The small molecule below binds the protein below.
Small molecule (SMILES): OCC1=C[C@H](O)[C@H](F)[C@@H](O)[C@H]1O

Sequence of chain 1.A:
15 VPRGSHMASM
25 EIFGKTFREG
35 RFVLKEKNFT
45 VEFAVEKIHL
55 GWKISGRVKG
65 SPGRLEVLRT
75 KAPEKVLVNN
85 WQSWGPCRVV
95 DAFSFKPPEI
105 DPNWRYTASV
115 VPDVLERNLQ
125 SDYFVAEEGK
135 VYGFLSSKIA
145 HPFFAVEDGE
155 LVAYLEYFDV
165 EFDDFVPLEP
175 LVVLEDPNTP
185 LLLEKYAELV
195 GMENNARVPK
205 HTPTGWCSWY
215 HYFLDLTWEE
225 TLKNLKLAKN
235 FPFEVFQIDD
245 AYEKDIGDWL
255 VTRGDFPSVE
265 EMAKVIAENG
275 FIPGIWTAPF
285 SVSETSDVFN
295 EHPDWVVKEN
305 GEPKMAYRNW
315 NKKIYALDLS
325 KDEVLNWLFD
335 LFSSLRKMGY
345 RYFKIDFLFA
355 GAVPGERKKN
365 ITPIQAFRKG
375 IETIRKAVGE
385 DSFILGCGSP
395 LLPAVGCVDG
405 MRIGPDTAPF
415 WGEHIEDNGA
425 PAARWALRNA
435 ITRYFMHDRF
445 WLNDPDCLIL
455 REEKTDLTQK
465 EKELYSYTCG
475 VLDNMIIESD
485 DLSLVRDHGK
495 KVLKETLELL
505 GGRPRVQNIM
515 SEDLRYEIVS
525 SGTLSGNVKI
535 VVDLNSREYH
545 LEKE

Binding-site contacts:
Ligand atom OAF contacts residue ASP350 of chain 1.A at 3.4 Å (salt-bridge).
Ligand atom CAE contacts residue ASP350 of chain 1.A at 3.0 Å.
Ligand atom CAJ contacts residue TRP213 of chain 1.A at 3.7 Å (hydrophobic).
Ligand atom OAF contacts residue ASP243 of chain 1.A at 2.7 Å (salt-bridge).
Ligand atom OAG contacts residue ASP410 of chain 1.A at 3.9 Å.
Ligand atom CAC contacts residue TRP213 of chain 1.A at 3.8 Å (hydrophobic).
Ligand atom FAH contacts residue ASP410 of chain 1.A at 2.6 Å.
Ligand atom CAB contacts residue ASP350 of chain 1.A at 3.3 Å.
Ligand atom FAH contacts residue ASP350 of chain 1.A at 3.9 Å.
Ligand atom OAF contacts residue TRP280 of chain 1.A at 3.2 Å (h-bond).
Ligand atom OAF contacts residue LYS348 of chain 1.A at 3.0 Å (salt-bridge).
Ligand atom CAA contacts residue ASP410 of chain 1.A at 3.8 Å.
Ligand atom CAJ contacts residue TRP280 of chain 1.A at 3.9 Å (hydrophobic).
Ligand atom OAG contacts residue LYS348 of chain 1.A at 2.9 Å (salt-bridge).
Ligand atom CAA contacts residue ASP350 of chain 1.A at 3.3 Å.
Ligand atom CAI contacts residue ASP350 of chain 1.A at 3.7 Å.
Ligand atom FAH contacts residue CYS391 of chain 1.A at 3.2 Å.
Ligand atom CAD contacts residue LYS348 of chain 1.A at 3.9 Å.
Ligand atom CAI contacts residue ASP243 of chain 1.A at 4.0 Å.
Ligand atom CAD contacts residue ASP410 of chain 1.A at 3.6 Å.
Ligand atom CAJ contacts residue ASP243 of chain 1.A at 3.8 Å.
Ligand atom OAK contacts residue ASP244 of chain 1.A at 2.6 Å (salt-bridge).
Ligand atom FAH contacts residue TRP88 of chain 1.A at 3.1 Å.
Ligand atom OAK contacts residue TRP280 of chain 1.A at 3.8 Å.
Ligand atom CAC contacts residue LYS348 of chain 1.A at 4.0 Å.
Ligand atom CAC contacts residue ASP350 of chain 1.A at 3.9 Å.
Ligand atom FAH contacts residue ARG406 of chain 1.A at 3.0 Å.
Ligand atom OAG contacts residue ARG406 of chain 1.A at 3.1 Å (salt-bridge).
Ligand atom CAA contacts residue PHE351 of chain 1.A at 3.8 Å (hydrophobic).
Ligand atom CAE contacts residue ASP410 of chain 1.A at 3.6 Å.
Ligand atom CAE contacts residue CYS391 of chain 1.A at 3.9 Å (hydrophobic).
Ligand atom CAB contacts residue PHE351 of chain 1.A at 3.4 Å (hydrophobic).
Ligand atom CAD contacts residue TYR214 of chain 1.A at 3.6 Å (hydrophobic).
Ligand atom CAJ contacts residue ASP244 of chain 1.A at 3.4 Å.
Ligand atom OAK contacts residue TRP213 of chain 1.A at 3.9 Å.
Ligand atom OAG contacts residue TYR214 of chain 1.A at 2.8 Å (h-bond).
Ligand atom OAK contacts residue TRP314 of chain 1.A at 3.8 Å.
Ligand atom CAA contacts residue TRP88 of chain 1.A at 3.8 Å (hydrophobic).
Ligand atom O1 contacts residue ASP410 of chain 1.A at 2.8 Å (salt-bridge).
Ligand atom CAC contacts residue ASP243 of chain 1.A at 3.4 Å.